This protein binds this small molecule.
Small molecule (SMILES): CC(=O)N[C@@H]1[C@@H](O)[C@H](O[C@@H]2O[C@H](CO[C@]3(C(=O)O)C[C@H](O)[C@@H](NC(C)=O)[C@H]([C@H](O)[C@H](O)CO)O3)[C@H](O)[C@H](O)[C@H]2O)[C@@H](CO)O[C@H]1O

Binding-site contacts:
Ligand atom O1B contacts residue SER127 of chain 2.A at 4.0 Å.
Ligand atom O1A contacts residue SER127 of chain 2.A at 2.7 Å (h-bond).
Ligand atom C1 contacts residue SER127 of chain 2.A at 3.7 Å.
Ligand atom C4 contacts residue LEU217 of chain 2.A at 3.7 Å (hydrophobic).
Ligand atom O1A contacts residue THR126 of chain 2.A at 3.3 Å (h-bond).
Ligand atom O9 contacts residue VAL177 of chain 2.A at 4.0 Å.
Ligand atom O8 contacts residue TYR88 of chain 2.A at 3.2 Å (h-bond).
Ligand atom C11 contacts residue TRP142 of chain 2.A at 3.8 Å (hydrophobic).
Ligand atom O9 contacts residue TYR88 of chain 2.A at 2.8 Å (h-bond).
Ligand atom C6 contacts residue LEU217 of chain 2.A at 4.0 Å (hydrophobic).
Ligand atom C7 contacts residue TRP142 of chain 2.A at 4.0 Å (hydrophobic).
Ligand atom C4 contacts residue THR126 of chain 2.A at 4.2 Å.
Ligand atom N5 contacts residue THR125 of chain 2.A at 3.0 Å (h-bond).
Ligand atom C11 contacts residue LEU144 of chain 2.A at 4.1 Å (hydrophobic).
Ligand atom O7 contacts residue LEU185 of chain 2.A at 4.2 Å.
Ligand atom C11 contacts residue THR125 of chain 2.A at 4.0 Å.
Ligand atom C1 contacts residue THR126 of chain 2.A at 3.4 Å.
Ligand atom C8 contacts residue TYR88 of chain 2.A at 3.9 Å (hydrophobic).
Ligand atom O9 contacts residue GLY219 of chain 2.A at 4.3 Å.
Ligand atom C10 contacts residue THR125 of chain 2.A at 4.0 Å.
Ligand atom C9 contacts residue HIS174 of chain 2.A at 3.5 Å.
Ligand atom C6 contacts residue THR125 of chain 2.A at 4.2 Å.
Ligand atom O3 contacts residue GLY216 of chain 2.A at 4.2 Å.
Ligand atom O9 contacts residue HIS174 of chain 2.A at 3.5 Å (h-bond).
Ligand atom O9 contacts residue SER176 of chain 2.A at 4.1 Å.
Ligand atom O4 contacts residue THR125 of chain 2.A at 3.7 Å.
Ligand atom O8 contacts residue TRP142 of chain 2.A at 4.2 Å.
Ligand atom C9 contacts residue TYR88 of chain 2.A at 3.5 Å (hydrophobic).
Ligand atom C9 contacts residue SER176 of chain 2.A at 4.3 Å.
Ligand atom O10 contacts residue LEU185 of chain 2.A at 3.2 Å.
Ligand atom O1B contacts residue THR126 of chain 2.A at 2.7 Å (h-bond).
Ligand atom O1B contacts residue TYR88 of chain 2.A at 4.2 Å.
Ligand atom N5 contacts residue TRP142 of chain 2.A at 4.2 Å.
Ligand atom C10 contacts residue TRP142 of chain 2.A at 4.1 Å (hydrophobic).
Ligand atom C4 contacts residue THR125 of chain 2.A at 3.4 Å.
Ligand atom O4 contacts residue LEU217 of chain 2.A at 3.8 Å.
Ligand atom C5 contacts residue THR125 of chain 2.A at 3.8 Å.
Ligand atom C10 contacts residue LEU185 of chain 2.A at 4.2 Å (hydrophobic).
Ligand atom C11 contacts residue GLY124 of chain 2.A at 3.9 Å.
Ligand atom O1B contacts residue LEU217 of chain 2.A at 4.1 Å.

Sequence of chain 2.A:
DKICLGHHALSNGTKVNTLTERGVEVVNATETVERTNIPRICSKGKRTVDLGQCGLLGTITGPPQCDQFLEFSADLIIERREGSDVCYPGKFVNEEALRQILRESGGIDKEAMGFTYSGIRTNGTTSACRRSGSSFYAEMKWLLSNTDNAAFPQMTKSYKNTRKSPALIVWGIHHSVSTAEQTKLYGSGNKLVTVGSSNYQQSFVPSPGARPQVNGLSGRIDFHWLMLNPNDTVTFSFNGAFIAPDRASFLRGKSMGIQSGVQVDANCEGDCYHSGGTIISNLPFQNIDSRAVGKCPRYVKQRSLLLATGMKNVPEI